This protein binds this small molecule.
Small molecule (SMILES): Nc1ncnc2c1ncn2[C@@H]1O[C@H](COP(=O)(O)OP(=O)(O)OP(O)(O)=S)[C@@H](O)[C@H]1O

Binding-site contacts:
Ligand atom S1G contacts residue ALA110 of chain 1.A at 3.3 Å (h-bond).
Ligand atom O2B contacts residue LEU109 of chain 1.A at 3.2 Å (h-bond).
Ligand atom O2' contacts residue GLU74 of chain 1.A at 2.5 Å (salt-bridge).
Ligand atom O3B contacts residue ALA110 of chain 1.A at 3.5 Å.
Ligand atom O2G contacts residue SER146 of chain 1.A at 3.0 Å (h-bond).
Ligand atom C8 contacts residue SER111 of chain 1.A at 3.0 Å.
Ligand atom C3' contacts residue GLU74 of chain 1.A at 3.5 Å.
Ligand atom C2' contacts residue GLU74 of chain 1.A at 3.4 Å.
Ligand atom O3A contacts residue SER197 of chain 1.A at 3.5 Å (h-bond).
Ligand atom C5 contacts residue ALA115 of chain 1.A at 3.2 Å (hydrophobic).
Ligand atom O2B contacts residue ALA110 of chain 1.A at 3.0 Å (h-bond).
Ligand atom N6 contacts residue ALA115 of chain 1.A at 3.6 Å.
Ligand atom O5' contacts residue SER112 of chain 1.A at 2.9 Å (h-bond).
Ligand atom O3' contacts residue GLU74 of chain 1.A at 3.0 Å (salt-bridge).
Ligand atom C6 contacts residue ALA115 of chain 1.A at 3.2 Å (hydrophobic).
Ligand atom O2A contacts residue SER112 of chain 1.A at 2.6 Å (h-bond).
Ligand atom PA contacts residue SER112 of chain 1.A at 3.3 Å.
Ligand atom N6 contacts residue SER99 of chain 1.A at 2.7 Å (h-bond).
Ligand atom N6 contacts residue LEU65 of chain 1.A at 3.5 Å.
Ligand atom O3A contacts residue LYS193 of chain 1.A at 2.8 Å.
Ligand atom N6 contacts residue ASN101 of chain 1.A at 3.0 Å (h-bond).
Ligand atom PB contacts residue LYS193 of chain 1.A at 3.5 Å.
Ligand atom O2B contacts residue LYS193 of chain 1.A at 2.9 Å (salt-bridge).
Ligand atom C8 contacts residue ASN101 of chain 1.A at 3.5 Å.
Ligand atom O2A contacts residue SER197 of chain 1.A at 3.2 Å (h-bond).
Ligand atom O2G contacts residue DP61 of chain 1.J at 3.0 Å (h-bond).
Ligand atom PG contacts residue DP61 of chain 1.J at 3.3 Å.
Ligand atom O1B contacts residue SER111 of chain 1.A at 2.7 Å (h-bond).
Ligand atom O3G contacts residue DP61 of chain 1.J at 2.4 Å (h-bond).
Ligand atom O1B contacts residue SER112 of chain 1.A at 3.4 Å (h-bond).
Ligand atom O2B contacts residue GLY108 of chain 1.A at 3.0 Å.
Ligand atom O3B contacts residue SER112 of chain 1.A at 3.1 Å.
Ligand atom O2A contacts residue DP61 of chain 1.J at 2.9 Å (h-bond).
Ligand atom O1A contacts residue SER197 of chain 1.A at 3.3 Å (h-bond).
Ligand atom C5' contacts residue ALA106 of chain 1.A at 3.6 Å (hydrophobic).
Ligand atom PG contacts residue SER197 of chain 1.A at 3.6 Å.
Ligand atom N7 contacts residue SER111 of chain 1.A at 3.5 Å (h-bond).
Ligand atom O2G contacts residue SER112 of chain 1.A at 3.4 Å.
Ligand atom N7 contacts residue ASN101 of chain 1.A at 2.7 Å (h-bond).
Ligand atom O3G contacts residue SER197 of chain 1.A at 2.5 Å (h-bond).

Sequence of chain 1.A:
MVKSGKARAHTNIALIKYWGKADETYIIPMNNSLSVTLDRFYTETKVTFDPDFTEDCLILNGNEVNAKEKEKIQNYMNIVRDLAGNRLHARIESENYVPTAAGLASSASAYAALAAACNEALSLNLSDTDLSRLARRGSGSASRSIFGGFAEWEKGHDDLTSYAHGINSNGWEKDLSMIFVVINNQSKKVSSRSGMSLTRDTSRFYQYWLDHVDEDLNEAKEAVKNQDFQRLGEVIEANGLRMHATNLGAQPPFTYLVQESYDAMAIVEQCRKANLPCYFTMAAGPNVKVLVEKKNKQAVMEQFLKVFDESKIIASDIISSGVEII